Binding-site contacts:
Ligand atom C1 contacts residue ASN72 of chain 1.G at 1.5 Å.
Ligand atom C5 contacts residue ASN72 of chain 1.G at 3.7 Å.
Ligand atom C1 contacts residue LYS8 of chain 1.G at 4.1 Å.
Ligand atom O7 contacts residue ASN72 of chain 1.G at 4.0 Å.
Ligand atom C3 contacts residue ASN72 of chain 1.G at 3.8 Å.
Ligand atom C1 contacts residue THR74 of chain 1.G at 4.2 Å.
Ligand atom N2 contacts residue ASN72 of chain 1.G at 3.0 Å (h-bond).
Ligand atom C8 contacts residue ASN72 of chain 1.G at 3.6 Å.
Ligand atom O6 contacts residue LYS8 of chain 1.G at 4.0 Å.
Ligand atom C7 contacts residue ASN72 of chain 1.G at 3.5 Å.
Ligand atom C6 contacts residue LYS8 of chain 1.G at 4.4 Å.
Ligand atom C4 contacts residue ASN72 of chain 1.G at 4.3 Å.
Ligand atom C5 contacts residue LYS8 of chain 1.G at 4.5 Å.
Ligand atom O5 contacts residue ASN72 of chain 1.G at 2.4 Å (h-bond).
Ligand atom O5 contacts residue LYS8 of chain 1.G at 3.4 Å (salt-bridge).
Ligand atom C2 contacts residue ASN72 of chain 1.G at 2.5 Å.

Sequence of chain 1.G:
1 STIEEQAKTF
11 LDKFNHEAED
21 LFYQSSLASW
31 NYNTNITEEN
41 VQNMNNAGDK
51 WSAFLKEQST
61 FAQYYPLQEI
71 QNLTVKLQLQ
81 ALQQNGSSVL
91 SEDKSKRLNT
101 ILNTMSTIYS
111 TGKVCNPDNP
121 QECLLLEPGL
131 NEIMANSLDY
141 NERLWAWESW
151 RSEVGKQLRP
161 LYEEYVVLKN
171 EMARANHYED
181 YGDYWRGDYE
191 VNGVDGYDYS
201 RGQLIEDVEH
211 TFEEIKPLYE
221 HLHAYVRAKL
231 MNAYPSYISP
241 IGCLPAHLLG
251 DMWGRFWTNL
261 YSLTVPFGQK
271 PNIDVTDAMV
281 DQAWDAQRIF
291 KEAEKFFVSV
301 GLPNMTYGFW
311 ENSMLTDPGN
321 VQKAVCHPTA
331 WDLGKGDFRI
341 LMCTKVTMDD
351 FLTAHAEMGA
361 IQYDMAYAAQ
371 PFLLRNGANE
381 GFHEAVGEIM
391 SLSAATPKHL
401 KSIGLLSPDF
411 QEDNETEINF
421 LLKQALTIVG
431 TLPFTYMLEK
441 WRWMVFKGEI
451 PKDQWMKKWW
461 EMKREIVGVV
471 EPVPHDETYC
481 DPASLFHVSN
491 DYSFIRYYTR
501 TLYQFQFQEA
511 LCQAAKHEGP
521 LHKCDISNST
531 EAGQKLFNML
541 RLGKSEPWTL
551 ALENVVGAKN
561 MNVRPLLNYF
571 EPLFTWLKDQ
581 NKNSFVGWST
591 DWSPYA

A protein and the small-molecule ligand that binds it are described below.
Small molecule (SMILES): CC(=O)N[C@@H]1[C@@H](O)[C@H](O)[C@@H](CO)O[C@H]1O